Binding-site contacts:
Ligand atom N2 contacts residue TRP143 of chain 1.T at 3.3 Å (h-bond).
Ligand atom N1 contacts residue THR144 of chain 1.T at 3.7 Å.
Ligand atom N1 contacts residue MET114 of chain 1.P at 3.5 Å.
Ligand atom N2 contacts residue MET114 of chain 1.P at 3.4 Å.
Ligand atom BR1 contacts residue LEU112 of chain 1.P at 3.2 Å.
Ligand atom C8 contacts residue TRP143 of chain 1.T at 3.3 Å (hydrophobic).
Ligand atom C8 contacts residue TYR192 of chain 1.T at 3.5 Å (hydrophobic).
Ligand atom BR1 contacts residue ALA103 of chain 1.P at 4.0 Å.
Ligand atom BR1 contacts residue THR144 of chain 1.T at 3.7 Å.
Ligand atom C3 contacts residue TRP143 of chain 1.T at 3.5 Å (hydrophobic).
Ligand atom N3 contacts residue SER142 of chain 1.T at 3.7 Å.
Ligand atom C6 contacts residue TRP53 of chain 1.P at 4.1 Å (hydrophobic).
Ligand atom C7 contacts residue TRP53 of chain 1.P at 4.0 Å (hydrophobic).
Ligand atom C8 contacts residue TYR89 of chain 1.T at 3.2 Å (hydrophobic).
Ligand atom C6 contacts residue MET114 of chain 1.P at 3.9 Å (hydrophobic).
Ligand atom C9 contacts residue TYR185 of chain 1.T at 4.0 Å (hydrophobic).
Ligand atom C10 contacts residue MET114 of chain 1.P at 3.8 Å (hydrophobic).
Ligand atom C5 contacts residue LEU112 of chain 1.P at 3.9 Å (hydrophobic).
Ligand atom C2 contacts residue TRP143 of chain 1.T at 3.2 Å (hydrophobic).
Ligand atom C1 contacts residue TRP143 of chain 1.T at 3.6 Å (hydrophobic).
Ligand atom C9 contacts residue TRP143 of chain 1.T at 3.6 Å (hydrophobic).
Ligand atom C5 contacts residue THR144 of chain 1.T at 3.6 Å.
Ligand atom C10 contacts residue TRP143 of chain 1.T at 4.0 Å (hydrophobic).
Ligand atom C8 contacts residue SER142 of chain 1.T at 4.1 Å.
Ligand atom C7 contacts residue TYR89 of chain 1.T at 3.3 Å (hydrophobic).
Ligand atom N3 contacts residue TRP143 of chain 1.T at 2.5 Å (h-bond).
Ligand atom C4 contacts residue THR144 of chain 1.T at 4.1 Å.
Ligand atom C8 contacts residue TYR185 of chain 1.T at 4.0 Å (hydrophobic).
Ligand atom N1 contacts residue TRP143 of chain 1.T at 4.0 Å.
Ligand atom BR1 contacts residue LEU102 of chain 1.P at 3.9 Å.
Ligand atom C1 contacts residue MET114 of chain 1.P at 3.4 Å (hydrophobic).
Ligand atom BR1 contacts residue ARG104 of chain 1.P at 3.5 Å.
Ligand atom C6 contacts residue TRP143 of chain 1.T at 3.4 Å (hydrophobic).
Ligand atom N3 contacts residue TYR89 of chain 1.T at 3.0 Å (h-bond).
Ligand atom C2 contacts residue MET114 of chain 1.P at 3.5 Å (hydrophobic).
Ligand atom C9 contacts residue TYR192 of chain 1.T at 3.5 Å (hydrophobic).
Ligand atom C4 contacts residue LEU112 of chain 1.P at 3.8 Å (hydrophobic).
Ligand atom C10 contacts residue CYS187 of chain 1.T at 3.8 Å (hydrophobic).
Ligand atom C3 contacts residue CYS188 of chain 1.T at 4.1 Å (hydrophobic).
Ligand atom C7 contacts residue TRP143 of chain 1.T at 3.4 Å (hydrophobic).

Sequence of chain 1.T:
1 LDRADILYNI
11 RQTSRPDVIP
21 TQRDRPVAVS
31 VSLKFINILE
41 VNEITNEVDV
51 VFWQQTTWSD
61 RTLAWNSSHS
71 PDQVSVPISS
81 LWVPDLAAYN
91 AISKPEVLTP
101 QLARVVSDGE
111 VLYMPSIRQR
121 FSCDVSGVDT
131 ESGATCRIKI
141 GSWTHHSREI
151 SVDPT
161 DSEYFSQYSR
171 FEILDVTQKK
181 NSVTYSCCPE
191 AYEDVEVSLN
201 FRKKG

A protein and the small-molecule ligand that binds it are described below.
Small molecule (SMILES): Brc1ccc(N2CCCNCC2)cn1

Sequence of chain 1.P:
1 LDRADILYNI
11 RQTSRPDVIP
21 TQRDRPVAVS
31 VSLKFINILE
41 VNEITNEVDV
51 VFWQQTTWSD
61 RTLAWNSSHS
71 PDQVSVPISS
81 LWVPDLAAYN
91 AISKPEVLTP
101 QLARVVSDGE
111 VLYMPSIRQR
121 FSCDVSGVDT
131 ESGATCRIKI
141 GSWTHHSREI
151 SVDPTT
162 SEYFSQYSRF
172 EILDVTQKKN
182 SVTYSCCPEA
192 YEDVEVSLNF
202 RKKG